Sequence of chain 1.A:
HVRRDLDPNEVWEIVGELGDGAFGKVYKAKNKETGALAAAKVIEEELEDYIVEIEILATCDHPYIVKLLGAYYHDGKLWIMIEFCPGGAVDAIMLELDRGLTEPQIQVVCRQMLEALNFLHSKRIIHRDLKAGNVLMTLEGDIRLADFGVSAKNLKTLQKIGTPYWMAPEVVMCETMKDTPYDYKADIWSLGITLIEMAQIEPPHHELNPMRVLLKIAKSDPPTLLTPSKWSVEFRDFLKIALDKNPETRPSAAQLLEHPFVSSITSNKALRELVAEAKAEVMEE

Binding-site contacts:
Ligand atom O3 contacts residue CYS98 of chain 1.A at 2.9 Å (h-bond).
Ligand atom S1 contacts residue ASP160 of chain 1.A at 3.7 Å.
Ligand atom O4 contacts residue GLY101 of chain 1.A at 3.4 Å.
Ligand atom C9 contacts residue LEU149 of chain 1.A at 3.7 Å (hydrophobic).
Ligand atom C11 contacts residue ALA48 of chain 1.A at 3.8 Å (hydrophobic).
Ligand atom C20 contacts residue GLY101 of chain 1.A at 3.7 Å.
Ligand atom O1 contacts residue ASP160 of chain 1.A at 3.4 Å.
Ligand atom C5 contacts residue ILE95 of chain 1.A at 3.6 Å (hydrophobic).
Ligand atom N2 contacts residue GLU96 of chain 1.A at 2.9 Å (salt-bridge).
Ligand atom C15 contacts residue CYS98 of chain 1.A at 3.6 Å (hydrophobic).
Ligand atom C11 contacts residue GLU96 of chain 1.A at 3.6 Å.
Ligand atom C23 contacts residue GLY101 of chain 1.A at 3.6 Å.
Ligand atom C23 contacts residue CYS98 of chain 1.A at 3.6 Å (hydrophobic).
Ligand atom C12 contacts residue LEU149 of chain 1.A at 3.3 Å (hydrophobic).
Ligand atom O4 contacts residue ALA105 of chain 1.A at 3.7 Å.
Ligand atom N2 contacts residue ALA48 of chain 1.A at 3.5 Å.
Ligand atom O2 contacts residue ALA159 of chain 1.A at 3.8 Å.
Ligand atom CL1 contacts residue GLU66 of chain 1.A at 3.3 Å.
Ligand atom C13 contacts residue ALA48 of chain 1.A at 3.4 Å (hydrophobic).
Ligand atom C19 contacts residue GLY101 of chain 1.A at 3.8 Å.
Ligand atom C15 contacts residue LEU149 of chain 1.A at 3.9 Å (hydrophobic).
Ligand atom C13 contacts residue GLU96 of chain 1.A at 3.6 Å.
Ligand atom C4 contacts residue ILE95 of chain 1.A at 3.4 Å (hydrophobic).
Ligand atom O4 contacts residue ALA102 of chain 1.A at 3.0 Å (h-bond).
Ligand atom C12 contacts residue ALA48 of chain 1.A at 3.7 Å (hydrophobic).
Ligand atom CL1 contacts residue ILE93 of chain 1.A at 3.8 Å.
Ligand atom C13 contacts residue LEU149 of chain 1.A at 3.6 Å (hydrophobic).
Ligand atom C4 contacts residue ILE93 of chain 1.A at 3.6 Å (hydrophobic).
Ligand atom C15 contacts residue ALA48 of chain 1.A at 3.8 Å (hydrophobic).
Ligand atom N3 contacts residue CYS98 of chain 1.A at 3.8 Å.
Ligand atom C22 contacts residue GLY101 of chain 1.A at 3.8 Å.
Ligand atom N2 contacts residue PHE97 of chain 1.A at 3.8 Å.
Ligand atom C14 contacts residue LEU149 of chain 1.A at 3.5 Å (hydrophobic).
Ligand atom O2 contacts residue ASP160 of chain 1.A at 2.8 Å (salt-bridge).
Ligand atom O3 contacts residue PHE97 of chain 1.A at 3.1 Å.
Ligand atom C25 contacts residue LEU27 of chain 1.A at 3.7 Å (hydrophobic).
Ligand atom N2 contacts residue CYS98 of chain 1.A at 3.7 Å.
Ligand atom C11 contacts residue ILE95 of chain 1.A at 3.7 Å (hydrophobic).
Ligand atom C2 contacts residue ILE95 of chain 1.A at 3.5 Å (hydrophobic).
Ligand atom C1 contacts residue ILE95 of chain 1.A at 3.8 Å (hydrophobic).

This protein binds this small molecule.
Small molecule (SMILES): Cc1[nH]c(/C=C2\C(=O)Nc3ccc(S(=O)(=O)N(C)c4cccc(Cl)c4)cc32)c(C)c1C(=O)N1CCN(C)CC1